This small molecule binds to this protein.
Small molecule (SMILES): Nc1ncnc2c1ncn2[C@@H]1O[C@H](COP(=O)(O)O)[C@@H](OP(=O)(O)O)[C@H]1O

Binding-site contacts:
Ligand atom O4P contacts residue LYS55 of chain 1.A at 3.0 Å (salt-bridge).
Ligand atom O3P contacts residue ARG259 of chain 1.A at 3.3 Å (salt-bridge).
Ligand atom O5P contacts residue THR59 of chain 1.A at 2.5 Å (h-bond).
Ligand atom O2P contacts residue ARG259 of chain 1.A at 3.1 Å.
Ligand atom C5 contacts residue TRP60 of chain 1.A at 3.7 Å (hydrophobic).
Ligand atom N1 contacts residue TRP60 of chain 1.A at 3.5 Å.
Ligand atom O2P contacts residue LYS260 of chain 1.A at 2.9 Å (salt-bridge).
Ligand atom C2 contacts residue GLN199 of chain 1.A at 3.7 Å.
Ligand atom N3 contacts residue GLY261 of chain 1.A at 3.4 Å.
Ligand atom O6P contacts residue THR58 of chain 1.A at 2.8 Å (h-bond).
Ligand atom C6 contacts residue TRP60 of chain 1.A at 3.5 Å (hydrophobic).
Ligand atom N3 contacts residue TYR195 of chain 1.A at 2.7 Å (h-bond).
Ligand atom O5P contacts residue THR58 of chain 1.A at 3.4 Å (h-bond).
Ligand atom O4P contacts residue PHE257 of chain 1.A at 3.7 Å.
Ligand atom O3' contacts residue SER140 of chain 1.A at 3.3 Å (h-bond).
Ligand atom O2P contacts residue GLY261 of chain 1.A at 3.1 Å (h-bond).
Ligand atom O6P contacts residue GLY57 of chain 1.A at 3.1 Å (h-bond).
Ligand atom O2' contacts residue ARG259 of chain 1.A at 3.6 Å (salt-bridge).
Ligand atom O3' contacts residue ARG132 of chain 1.A at 3.1 Å (salt-bridge).
Ligand atom N6 contacts residue SER229 of chain 1.A at 2.8 Å (h-bond).
Ligand atom C2 contacts residue GLY261 of chain 1.A at 3.6 Å.
Ligand atom P2 contacts residue THR58 of chain 1.A at 3.5 Å.
Ligand atom C4' contacts residue ARG132 of chain 1.A at 3.6 Å.
Ligand atom N6 contacts residue TRP60 of chain 1.A at 3.4 Å.
Ligand atom N7 contacts residue TRP60 of chain 1.A at 3.6 Å.
Ligand atom N6 contacts residue MET234 of chain 1.A at 3.4 Å (h-bond).
Ligand atom N6 contacts residue PHE231 of chain 1.A at 3.6 Å (h-bond).
Ligand atom C8 contacts residue LEU258 of chain 1.A at 3.5 Å (hydrophobic).
Ligand atom O3P contacts residue ARG132 of chain 1.A at 3.3 Å (salt-bridge).
Ligand atom O1P contacts residue ARG259 of chain 1.A at 3.0 Å (salt-bridge).
Ligand atom O5' contacts residue GLY57 of chain 1.A at 3.2 Å (h-bond).
Ligand atom O5' contacts residue THR58 of chain 1.A at 3.7 Å.
Ligand atom C2 contacts residue TRP60 of chain 1.A at 3.5 Å (hydrophobic).
Ligand atom O6P contacts residue LYS55 of chain 1.A at 3.1 Å (salt-bridge).
Ligand atom O6P contacts residue SER56 of chain 1.A at 3.3 Å (h-bond).
Ligand atom C2 contacts residue TYR195 of chain 1.A at 3.1 Å (hydrophobic).
Ligand atom O1P contacts residue SER140 of chain 1.A at 2.7 Å (h-bond).
Ligand atom P1 contacts residue SER140 of chain 1.A at 3.5 Å.
Ligand atom O4' contacts residue GLY57 of chain 1.A at 3.5 Å.
Ligand atom O2' contacts residue LEU258 of chain 1.A at 3.4 Å.

Sequence of chain 1.A:
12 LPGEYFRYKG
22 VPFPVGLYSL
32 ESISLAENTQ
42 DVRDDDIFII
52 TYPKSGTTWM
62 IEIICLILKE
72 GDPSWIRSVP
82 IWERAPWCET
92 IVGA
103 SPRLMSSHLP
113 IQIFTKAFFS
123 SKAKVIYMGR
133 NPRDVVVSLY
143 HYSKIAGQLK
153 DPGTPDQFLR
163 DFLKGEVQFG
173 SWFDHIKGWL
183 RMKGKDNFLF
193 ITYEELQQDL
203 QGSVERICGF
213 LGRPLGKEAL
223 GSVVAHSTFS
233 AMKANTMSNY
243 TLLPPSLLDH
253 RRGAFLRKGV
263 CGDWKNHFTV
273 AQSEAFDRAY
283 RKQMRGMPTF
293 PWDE